Binding-site contacts:
Ligand atom C19 contacts residue ILE338 of chain 1.A at 4.0 Å (hydrophobic).
Ligand atom C19 contacts residue ALA335 of chain 1.A at 3.7 Å (hydrophobic).
Ligand atom C6 contacts residue ILE338 of chain 1.A at 4.2 Å (hydrophobic).
Ligand atom C2 contacts residue ALA335 of chain 1.A at 4.1 Å (hydrophobic).
Ligand atom C8 contacts residue ILE338 of chain 1.A at 4.1 Å (hydrophobic).
Ligand atom C24 contacts residue LEU347 of chain 1.A at 3.8 Å (hydrophobic).
Ligand atom C23 contacts residue VAL343 of chain 1.A at 4.1 Å (hydrophobic).
Ligand atom C23 contacts residue VAL342 of chain 1.A at 4.0 Å (hydrophobic).
Ligand atom C5 contacts residue ILE338 of chain 1.A at 4.5 Å (hydrophobic).
Ligand atom C18 contacts residue THR339 of chain 1.A at 3.8 Å.
Ligand atom C16 contacts residue VAL342 of chain 1.A at 4.3 Å (hydrophobic).
Ligand atom C20 contacts residue VAL342 of chain 1.A at 4.5 Å (hydrophobic).
Ligand atom C22 contacts residue VAL342 of chain 1.A at 3.8 Å (hydrophobic).
Ligand atom C7 contacts residue ILE338 of chain 1.A at 4.2 Å (hydrophobic).
Ligand atom C15 contacts residue VAL342 of chain 1.A at 4.3 Å (hydrophobic).
Ligand atom C24 contacts residue VAL342 of chain 1.A at 4.1 Å (hydrophobic).
Ligand atom C27 contacts residue LEU347 of chain 1.A at 4.4 Å (hydrophobic).

This protein binds this small molecule.
Small molecule (SMILES): CC(C)CCC[C@@H](C)[C@H]1CC[C@H]2[C@@H]3CC=C4C[C@@H](O)CC[C@]4(C)[C@H]3CC[C@]12C

Sequence of chain 1.A:
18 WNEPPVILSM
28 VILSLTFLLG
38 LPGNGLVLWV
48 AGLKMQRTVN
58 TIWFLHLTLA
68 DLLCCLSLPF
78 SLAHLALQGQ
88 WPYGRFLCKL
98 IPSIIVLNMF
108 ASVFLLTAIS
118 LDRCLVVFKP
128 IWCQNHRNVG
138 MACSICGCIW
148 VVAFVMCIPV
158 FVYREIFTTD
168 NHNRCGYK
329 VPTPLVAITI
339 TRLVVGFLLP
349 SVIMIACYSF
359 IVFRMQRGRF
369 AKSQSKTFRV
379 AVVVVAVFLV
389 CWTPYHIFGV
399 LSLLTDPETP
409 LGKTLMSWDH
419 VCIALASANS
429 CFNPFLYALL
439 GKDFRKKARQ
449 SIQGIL